Sequence of chain 1.B:
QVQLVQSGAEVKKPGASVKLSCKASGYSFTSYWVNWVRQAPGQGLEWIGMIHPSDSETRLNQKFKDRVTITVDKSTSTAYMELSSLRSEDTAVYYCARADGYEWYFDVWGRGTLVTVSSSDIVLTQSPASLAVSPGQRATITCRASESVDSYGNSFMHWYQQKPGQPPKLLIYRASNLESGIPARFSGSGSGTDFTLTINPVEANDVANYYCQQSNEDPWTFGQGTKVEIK

Sequence of chain 1.A:
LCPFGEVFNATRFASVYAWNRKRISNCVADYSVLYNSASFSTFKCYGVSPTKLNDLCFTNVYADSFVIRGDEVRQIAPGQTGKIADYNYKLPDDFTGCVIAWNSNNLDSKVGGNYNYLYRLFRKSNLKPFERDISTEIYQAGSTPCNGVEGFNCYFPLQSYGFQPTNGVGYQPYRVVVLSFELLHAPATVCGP

Binding-site contacts:
Ligand atom C5 contacts residue ASN10 of chain 1.A at 3.7 Å.
Ligand atom C1 contacts residue ASN10 of chain 1.A at 1.5 Å.
Ligand atom O7 contacts residue PHE5 of chain 1.A at 3.7 Å.
Ligand atom O7 contacts residue LEU35 of chain 1.A at 3.7 Å.
Ligand atom N2 contacts residue GLY6 of chain 1.A at 4.4 Å.
Ligand atom O6 contacts residue LYS89 of chain 1.B at 4.5 Å.
Ligand atom C7 contacts residue GLY6 of chain 1.A at 3.7 Å.
Ligand atom C7 contacts residue PHE5 of chain 1.A at 4.4 Å (hydrophobic).
Ligand atom O5 contacts residue ASN10 of chain 1.A at 2.4 Å (h-bond).
Ligand atom C7 contacts residue ASN10 of chain 1.A at 3.8 Å.
Ligand atom O7 contacts residue GLY6 of chain 1.A at 3.6 Å.
Ligand atom N2 contacts residue ASN10 of chain 1.A at 2.9 Å (h-bond).
Ligand atom O7 contacts residue PHE9 of chain 1.A at 4.0 Å.
Ligand atom C8 contacts residue ASN10 of chain 1.A at 4.2 Å.
Ligand atom C8 contacts residue GLY6 of chain 1.A at 3.6 Å.
Ligand atom C4 contacts residue ASN10 of chain 1.A at 4.3 Å.
Ligand atom C3 contacts residue ASN10 of chain 1.A at 3.8 Å.
Ligand atom C2 contacts residue ASN10 of chain 1.A at 2.5 Å.

The protein below binds the small molecule below.
Small molecule (SMILES): CC(=O)N[C@@H]1[C@@H](O)[C@H](O)[C@@H](CO)O[C@H]1O